This protein binds this small molecule.
Small molecule (SMILES): O=c1[nH]c(=O)c2nn[nH]c2[nH]1

Sequence of chain 4.A:
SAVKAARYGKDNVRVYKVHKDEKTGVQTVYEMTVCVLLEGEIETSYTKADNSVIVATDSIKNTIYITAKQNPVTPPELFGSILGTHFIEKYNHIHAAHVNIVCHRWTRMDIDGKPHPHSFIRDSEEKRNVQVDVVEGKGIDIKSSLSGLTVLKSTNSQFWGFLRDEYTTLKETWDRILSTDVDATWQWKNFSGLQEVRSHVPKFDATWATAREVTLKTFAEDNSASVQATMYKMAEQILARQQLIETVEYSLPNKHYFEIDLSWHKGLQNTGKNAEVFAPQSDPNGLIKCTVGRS

Sequence of chain 3.A:
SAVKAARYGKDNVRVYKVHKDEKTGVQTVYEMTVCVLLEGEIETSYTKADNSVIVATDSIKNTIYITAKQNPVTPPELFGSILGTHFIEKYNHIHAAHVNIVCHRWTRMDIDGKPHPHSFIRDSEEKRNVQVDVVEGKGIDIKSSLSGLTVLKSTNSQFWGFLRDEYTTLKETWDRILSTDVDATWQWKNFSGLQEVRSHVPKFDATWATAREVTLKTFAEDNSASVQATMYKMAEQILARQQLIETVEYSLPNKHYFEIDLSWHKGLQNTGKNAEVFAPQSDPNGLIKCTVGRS

Binding-site contacts:
Ligand atom O6 contacts residue ILE55 of chain 3.A at 3.5 Å.
Ligand atom C2 contacts residue GLN229 of chain 4.A at 3.8 Å.
Ligand atom N1 contacts residue GLN229 of chain 4.A at 3.0 Å (h-bond).
Ligand atom N9 contacts residue LEU171 of chain 4.A at 4.0 Å.
Ligand atom C2 contacts residue ASN255 of chain 4.A at 3.9 Å.
Ligand atom N3 contacts residue ARG177 of chain 4.A at 3.0 Å (salt-bridge).
Ligand atom C2 contacts residue ARG177 of chain 4.A at 3.5 Å.
Ligand atom O2 contacts residue SER227 of chain 4.A at 3.5 Å.
Ligand atom O6 contacts residue TYR9 of chain 3.A at 3.7 Å.
Ligand atom C2 contacts residue VAL228 of chain 4.A at 3.9 Å (hydrophobic).
Ligand atom N7 contacts residue ALA57 of chain 3.A at 3.5 Å.
Ligand atom C5 contacts residue THR58 of chain 3.A at 4.0 Å.
Ligand atom C2 contacts residue PHE160 of chain 4.A at 3.6 Å (hydrophobic).
Ligand atom C4 contacts residue ASN255 of chain 4.A at 4.0 Å.
Ligand atom N8 contacts residue ASP59 of chain 3.A at 3.8 Å.
Ligand atom N8 contacts residue PHE160 of chain 4.A at 3.5 Å.
Ligand atom C5 contacts residue PHE160 of chain 4.A at 3.3 Å (hydrophobic).
Ligand atom O2 contacts residue PHE160 of chain 4.A at 3.9 Å.
Ligand atom C4 contacts residue PHE160 of chain 4.A at 3.4 Å (hydrophobic).
Ligand atom O2 contacts residue GLN229 of chain 4.A at 3.8 Å.
Ligand atom N7 contacts residue THR58 of chain 3.A at 2.8 Å (h-bond).
Ligand atom N8 contacts residue THR58 of chain 3.A at 3.3 Å (h-bond).
Ligand atom O6 contacts residue PHE160 of chain 4.A at 3.9 Å.
Ligand atom N8 contacts residue LEU171 of chain 4.A at 3.8 Å.
Ligand atom C6 contacts residue THR58 of chain 3.A at 4.1 Å.
Ligand atom O2 contacts residue ASN255 of chain 4.A at 4.1 Å.
Ligand atom O2 contacts residue ARG177 of chain 4.A at 2.9 Å (salt-bridge).
Ligand atom O6 contacts residue THR58 of chain 3.A at 3.8 Å.
Ligand atom C6 contacts residue PHE160 of chain 4.A at 3.4 Å (hydrophobic).
Ligand atom C6 contacts residue GLN229 of chain 4.A at 3.7 Å.
Ligand atom C4 contacts residue ARG177 of chain 4.A at 3.8 Å.
Ligand atom O2 contacts residue VAL228 of chain 4.A at 2.9 Å (h-bond).
Ligand atom N7 contacts residue PHE160 of chain 4.A at 3.5 Å.
Ligand atom O6 contacts residue GLN229 of chain 4.A at 2.9 Å (h-bond).
Ligand atom N8 contacts residue ALA57 of chain 3.A at 3.8 Å.
Ligand atom N9 contacts residue ARG177 of chain 4.A at 3.9 Å.
Ligand atom N9 contacts residue PHE160 of chain 4.A at 3.5 Å.
Ligand atom N3 contacts residue ASN255 of chain 4.A at 3.4 Å (h-bond).
Ligand atom N1 contacts residue PHE160 of chain 4.A at 3.5 Å.
Ligand atom N3 contacts residue PHE160 of chain 4.A at 3.6 Å.